Sequence of chain 43.C:
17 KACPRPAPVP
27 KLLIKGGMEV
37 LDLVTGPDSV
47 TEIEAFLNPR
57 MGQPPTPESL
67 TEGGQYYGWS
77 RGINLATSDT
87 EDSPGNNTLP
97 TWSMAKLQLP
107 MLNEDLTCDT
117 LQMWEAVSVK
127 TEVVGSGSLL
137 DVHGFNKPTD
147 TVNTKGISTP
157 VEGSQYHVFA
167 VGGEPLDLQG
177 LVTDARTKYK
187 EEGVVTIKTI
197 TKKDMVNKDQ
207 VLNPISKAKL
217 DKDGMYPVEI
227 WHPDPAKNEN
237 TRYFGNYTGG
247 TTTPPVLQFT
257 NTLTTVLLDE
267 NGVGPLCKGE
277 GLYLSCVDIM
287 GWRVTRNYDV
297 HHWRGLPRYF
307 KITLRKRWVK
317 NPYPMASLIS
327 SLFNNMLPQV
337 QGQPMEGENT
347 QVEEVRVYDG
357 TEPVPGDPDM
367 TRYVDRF

Sequence of chain 43.B:
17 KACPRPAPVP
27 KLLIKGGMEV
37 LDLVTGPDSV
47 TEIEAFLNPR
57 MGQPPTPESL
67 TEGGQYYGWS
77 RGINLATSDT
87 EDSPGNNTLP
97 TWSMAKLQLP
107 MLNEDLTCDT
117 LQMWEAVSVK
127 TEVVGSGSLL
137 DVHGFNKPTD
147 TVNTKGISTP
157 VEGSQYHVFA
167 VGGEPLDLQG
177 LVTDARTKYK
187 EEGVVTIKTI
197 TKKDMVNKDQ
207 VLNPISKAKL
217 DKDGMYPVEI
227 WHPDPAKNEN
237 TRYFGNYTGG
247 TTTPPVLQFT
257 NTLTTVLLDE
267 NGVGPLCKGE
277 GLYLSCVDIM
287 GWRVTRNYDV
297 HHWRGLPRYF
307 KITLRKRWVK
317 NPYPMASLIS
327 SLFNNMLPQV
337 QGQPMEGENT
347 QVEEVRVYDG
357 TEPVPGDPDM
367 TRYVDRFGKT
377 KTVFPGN

This protein binds this small molecule.
Small molecule (SMILES): CC(=O)N[C@@H]1[C@@H](O[C@@H]2O[C@H](CO)[C@H](O)[C@H](O[C@]3(C(=O)O)C[C@H](O)[C@@H](NC(C)=O)[C@H]([C@H](O)[C@H](O)CO)O3)[C@H]2O)[C@H](O)[C@@H](CO[C@]2(C(=O)O)C[C@H](O)[C@@H](NC(C)=O)[C@H]([C@H](O)[C@H](O)CO)O2)O[C@H]1O

Binding-site contacts:
Ligand atom O3 contacts residue GLY78 of chain 43.B at 3.4 Å.
Ligand atom C3 contacts residue GLY78 of chain 43.B at 3.9 Å.
Ligand atom C4 contacts residue GLY78 of chain 43.B at 3.6 Å.
Ligand atom C4 contacts residue HIS298 of chain 43.B at 3.4 Å.
Ligand atom O1A contacts residue GLY78 of chain 43.B at 4.0 Å.
Ligand atom C11 contacts residue ASP85 of chain 43.C at 4.0 Å.
Ligand atom C3 contacts residue HIS298 of chain 43.B at 3.4 Å.
Ligand atom O4 contacts residue HIS298 of chain 43.B at 2.9 Å (h-bond).
Ligand atom C5 contacts residue TYR72 of chain 43.B at 3.9 Å (hydrophobic).
Ligand atom C6 contacts residue TYR72 of chain 43.B at 4.0 Å (hydrophobic).
Ligand atom C5 contacts residue ASN93 of chain 43.B at 4.3 Å.
Ligand atom C1 contacts residue TYR72 of chain 43.B at 4.1 Å (hydrophobic).
Ligand atom C10 contacts residue TYR72 of chain 43.B at 4.1 Å (hydrophobic).
Ligand atom C11 contacts residue TYR72 of chain 43.B at 4.0 Å (hydrophobic).
Ligand atom C6 contacts residue ASN93 of chain 43.B at 3.2 Å.
Ligand atom C4 contacts residue TYR72 of chain 43.B at 4.1 Å (hydrophobic).
Ligand atom C3 contacts residue GLY78 of chain 43.B at 4.1 Å.
Ligand atom O4 contacts residue ASN80 of chain 43.B at 4.2 Å.
Ligand atom O1A contacts residue TYR72 of chain 43.B at 3.4 Å.
Ligand atom C3 contacts residue ARG77 of chain 43.B at 3.9 Å.
Ligand atom O1B contacts residue ASN80 of chain 43.B at 4.3 Å.
Ligand atom O4 contacts residue THR291 of chain 43.B at 3.1 Å.
Ligand atom O6 contacts residue ASN93 of chain 43.B at 3.2 Å (h-bond).
Ligand atom C8 contacts residue ARG77 of chain 43.B at 4.3 Å.
Ligand atom O3 contacts residue VAL296 of chain 43.B at 4.0 Å.
Ligand atom O8 contacts residue TYR72 of chain 43.B at 3.4 Å (h-bond).
Ligand atom C4 contacts residue ARG77 of chain 43.B at 4.0 Å.
Ligand atom O1B contacts residue TYR72 of chain 43.B at 4.2 Å.
Ligand atom O1B contacts residue ARG77 of chain 43.B at 3.1 Å (salt-bridge).
Ligand atom O4 contacts residue VAL296 of chain 43.B at 4.0 Å.
Ligand atom O1B contacts residue SER89 of chain 43.B at 4.1 Å.
Ligand atom C2 contacts residue GLY78 of chain 43.B at 4.1 Å.
Ligand atom C7 contacts residue TYR72 of chain 43.B at 4.3 Å (hydrophobic).
Ligand atom C1 contacts residue ARG77 of chain 43.B at 3.4 Å.
Ligand atom O4 contacts residue ILE79 of chain 43.B at 3.6 Å (h-bond).
Ligand atom N5 contacts residue TYR72 of chain 43.B at 3.1 Å (h-bond).
Ligand atom C3 contacts residue VAL296 of chain 43.B at 3.5 Å (hydrophobic).
Ligand atom O8 contacts residue ARG77 of chain 43.B at 3.4 Å (salt-bridge).
Ligand atom O4 contacts residue GLY78 of chain 43.B at 3.0 Å.
Ligand atom O1A contacts residue ARG77 of chain 43.B at 2.9 Å (salt-bridge).